Sequence of chain 1.B:
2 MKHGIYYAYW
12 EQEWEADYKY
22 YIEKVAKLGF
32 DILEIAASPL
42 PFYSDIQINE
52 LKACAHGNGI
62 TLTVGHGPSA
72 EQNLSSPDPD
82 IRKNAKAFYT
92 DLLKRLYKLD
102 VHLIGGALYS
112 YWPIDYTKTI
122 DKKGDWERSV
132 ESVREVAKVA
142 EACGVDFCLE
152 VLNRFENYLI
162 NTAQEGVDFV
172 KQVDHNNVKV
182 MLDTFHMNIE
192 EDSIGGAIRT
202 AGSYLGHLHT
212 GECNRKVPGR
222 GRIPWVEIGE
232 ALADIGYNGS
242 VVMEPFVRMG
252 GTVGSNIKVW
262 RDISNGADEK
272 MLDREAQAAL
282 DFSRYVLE

Binding-site contacts:
Ligand atom C1 contacts residue HIS187 of chain 1.B at 3.7 Å.
Ligand atom C2 contacts residue MN1 of chain 1.H at 2.9 Å.
Ligand atom C6 contacts residue TYR7 of chain 1.B at 4.0 Å (hydrophobic).
Ligand atom C2 contacts residue GLU151 of chain 1.B at 3.8 Å.
Ligand atom C2 contacts residue HIS187 of chain 1.B at 3.6 Å.
Ligand atom O3 contacts residue GLU151 of chain 1.B at 2.8 Å (salt-bridge).
Ligand atom O2 contacts residue HIS187 of chain 1.B at 3.0 Å (h-bond).
Ligand atom O5 contacts residue GLU245 of chain 1.B at 2.7 Å (salt-bridge).
Ligand atom O3 contacts residue GLU245 of chain 1.B at 2.6 Å (salt-bridge).
Ligand atom O4 contacts residue HIS67 of chain 1.B at 4.0 Å.
Ligand atom O5 contacts residue ILE258 of chain 1.B at 4.2 Å.
Ligand atom C2 contacts residue GLU245 of chain 1.B at 3.6 Å.
Ligand atom O4 contacts residue GLY107 of chain 1.B at 3.9 Å.
Ligand atom O6 contacts residue TYR7 of chain 1.B at 2.9 Å (h-bond).
Ligand atom C3 contacts residue MN1 of chain 1.H at 3.0 Å.
Ligand atom C6 contacts residue TRP15 of chain 1.B at 4.1 Å (hydrophobic).
Ligand atom C2 contacts residue ARG216 of chain 1.B at 4.1 Å.
Ligand atom C1 contacts residue ARG216 of chain 1.B at 3.6 Å.
Ligand atom O1 contacts residue ARG216 of chain 1.B at 2.7 Å (salt-bridge).
Ligand atom O3 contacts residue MN1 of chain 1.H at 2.2 Å.
Ligand atom C3 contacts residue GLU245 of chain 1.B at 3.5 Å.
Ligand atom O2 contacts residue ASP184 of chain 1.B at 3.0 Å (salt-bridge).
Ligand atom C3 contacts residue GLU151 of chain 1.B at 2.8 Å.
Ligand atom O3 contacts residue HIS210 of chain 1.B at 2.9 Å.
Ligand atom C4 contacts residue GLU245 of chain 1.B at 4.0 Å.
Ligand atom C6 contacts residue TRP113 of chain 1.B at 3.9 Å (hydrophobic).
Ligand atom O1 contacts residue HIS187 of chain 1.B at 2.9 Å (h-bond).
Ligand atom C5 contacts residue GLU245 of chain 1.B at 3.2 Å.
Ligand atom C1 contacts residue TRP113 of chain 1.B at 3.7 Å (hydrophobic).
Ligand atom O2 contacts residue GLU151 of chain 1.B at 3.3 Å (salt-bridge).
Ligand atom C2 contacts residue ASP184 of chain 1.B at 4.2 Å.
Ligand atom O1 contacts residue GLU157 of chain 1.B at 2.6 Å (salt-bridge).
Ligand atom C4 contacts residue GLU151 of chain 1.B at 3.8 Å.
Ligand atom O6 contacts residue TRP15 of chain 1.B at 2.9 Å.
Ligand atom C1 contacts residue GLU157 of chain 1.B at 3.3 Å.
Ligand atom O4 contacts residue GLU151 of chain 1.B at 3.6 Å (salt-bridge).
Ligand atom O5 contacts residue PHE247 of chain 1.B at 3.8 Å.
Ligand atom O2 contacts residue ARG216 of chain 1.B at 3.4 Å (salt-bridge).
Ligand atom O2 contacts residue MN1 of chain 1.H at 2.2 Å.
Ligand atom O2 contacts residue GLU245 of chain 1.B at 3.0 Å (salt-bridge).

The protein below binds the small molecule below.
Small molecule (SMILES): O=C(CO)[C@H](O)[C@H](O)[C@H](O)CO